Binding-site contacts:
Ligand atom C1 contacts residue ASN1121 of chain 1.A at 1.4 Å.
Ligand atom O5 contacts residue ASN1121 of chain 1.A at 2.4 Å (h-bond).
Ligand atom C5 contacts residue ASN1121 of chain 1.A at 3.7 Å.
Ligand atom O7 contacts residue ASN1121 of chain 1.A at 4.0 Å.
Ligand atom C4 contacts residue ASN1121 of chain 1.A at 4.2 Å.
Ligand atom C2 contacts residue ASN1121 of chain 1.A at 2.5 Å.
Ligand atom C3 contacts residue ASN1121 of chain 1.A at 3.8 Å.
Ligand atom C7 contacts residue ASN1121 of chain 1.A at 3.6 Å.
Ligand atom N2 contacts residue ASN1121 of chain 1.A at 2.9 Å (h-bond).

Sequence of chain 1.A:
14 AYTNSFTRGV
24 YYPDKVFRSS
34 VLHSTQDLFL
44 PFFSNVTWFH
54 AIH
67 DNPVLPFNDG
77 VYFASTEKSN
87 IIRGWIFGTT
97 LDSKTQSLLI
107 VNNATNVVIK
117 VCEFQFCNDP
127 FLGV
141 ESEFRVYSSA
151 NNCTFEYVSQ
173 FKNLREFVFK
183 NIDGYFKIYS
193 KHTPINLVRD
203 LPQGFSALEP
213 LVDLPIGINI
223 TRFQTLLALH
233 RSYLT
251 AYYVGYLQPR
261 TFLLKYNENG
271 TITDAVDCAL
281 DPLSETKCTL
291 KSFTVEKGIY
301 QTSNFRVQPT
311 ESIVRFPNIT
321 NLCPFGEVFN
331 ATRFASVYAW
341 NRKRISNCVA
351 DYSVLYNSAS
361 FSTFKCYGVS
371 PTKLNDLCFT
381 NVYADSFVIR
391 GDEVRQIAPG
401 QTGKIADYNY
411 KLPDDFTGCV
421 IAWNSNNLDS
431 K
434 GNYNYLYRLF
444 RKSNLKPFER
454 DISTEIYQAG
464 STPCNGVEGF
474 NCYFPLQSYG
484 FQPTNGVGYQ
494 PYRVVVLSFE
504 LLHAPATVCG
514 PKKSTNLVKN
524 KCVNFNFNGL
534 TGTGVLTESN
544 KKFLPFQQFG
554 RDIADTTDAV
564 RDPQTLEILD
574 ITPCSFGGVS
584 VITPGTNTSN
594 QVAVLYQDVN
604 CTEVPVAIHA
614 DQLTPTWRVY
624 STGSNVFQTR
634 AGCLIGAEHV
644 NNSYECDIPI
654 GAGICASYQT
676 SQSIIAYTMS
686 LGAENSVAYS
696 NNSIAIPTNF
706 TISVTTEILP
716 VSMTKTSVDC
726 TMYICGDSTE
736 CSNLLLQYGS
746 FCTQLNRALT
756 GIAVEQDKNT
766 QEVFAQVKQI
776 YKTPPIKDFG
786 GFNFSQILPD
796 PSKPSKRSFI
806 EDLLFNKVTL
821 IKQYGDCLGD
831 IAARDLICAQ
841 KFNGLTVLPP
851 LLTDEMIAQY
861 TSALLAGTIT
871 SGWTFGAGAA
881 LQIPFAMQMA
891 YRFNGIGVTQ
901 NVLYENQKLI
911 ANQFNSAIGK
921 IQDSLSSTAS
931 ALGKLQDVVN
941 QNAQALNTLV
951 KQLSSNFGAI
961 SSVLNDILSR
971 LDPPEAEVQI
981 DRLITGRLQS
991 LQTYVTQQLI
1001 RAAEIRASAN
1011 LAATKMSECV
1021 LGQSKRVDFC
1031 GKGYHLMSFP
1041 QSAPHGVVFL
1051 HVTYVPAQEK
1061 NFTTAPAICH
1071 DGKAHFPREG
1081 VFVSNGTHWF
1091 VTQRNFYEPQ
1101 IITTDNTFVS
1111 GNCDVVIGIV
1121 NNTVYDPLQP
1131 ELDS

This protein binds this small molecule.
Small molecule (SMILES): CC(=O)N[C@H]1[C@H](O[C@H]2[C@H](O)[C@@H](NC(C)=O)CO[C@@H]2CO)O[C@H](CO)[C@@H](O)[C@@H]1O